This protein binds this small molecule.
Small molecule (SMILES): OC[C@H]1O[C@H](O)[C@H](O)[C@@H](O)[C@@H]1O

Sequence of chain 2.A:
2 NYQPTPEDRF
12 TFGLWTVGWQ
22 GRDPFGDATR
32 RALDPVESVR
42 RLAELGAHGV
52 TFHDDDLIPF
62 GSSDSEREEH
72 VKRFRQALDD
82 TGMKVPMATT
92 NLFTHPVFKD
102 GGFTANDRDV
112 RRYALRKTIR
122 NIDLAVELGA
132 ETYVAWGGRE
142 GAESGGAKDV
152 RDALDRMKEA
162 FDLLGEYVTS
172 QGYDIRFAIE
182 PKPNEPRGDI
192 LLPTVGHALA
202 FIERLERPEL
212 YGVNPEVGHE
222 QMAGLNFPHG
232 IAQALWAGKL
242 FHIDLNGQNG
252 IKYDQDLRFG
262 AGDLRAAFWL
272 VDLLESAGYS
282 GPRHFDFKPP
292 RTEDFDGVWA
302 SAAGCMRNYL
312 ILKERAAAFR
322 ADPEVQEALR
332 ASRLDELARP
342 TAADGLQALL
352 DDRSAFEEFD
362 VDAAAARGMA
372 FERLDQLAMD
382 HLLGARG

Binding-site contacts:
Ligand atom C5 contacts residue ARG152 of chain 2.A at 4.0 Å.
Ligand atom O6 contacts residue ASP150 of chain 2.A at 2.9 Å (salt-bridge).
Ligand atom O1 contacts residue ASP156 of chain 2.A at 2.5 Å (salt-bridge).
Ligand atom O1 contacts residue ASP153 of chain 2.A at 3.6 Å.
Ligand atom O2 contacts residue ASP156 of chain 2.A at 3.2 Å (salt-bridge).
Ligand atom C2 contacts residue ASP156 of chain 2.A at 3.9 Å.
Ligand atom C4 contacts residue ARG152 of chain 2.A at 3.9 Å.
Ligand atom C5 contacts residue ASP153 of chain 2.A at 4.4 Å.
Ligand atom O6 contacts residue MN1 of chain 2.F at 3.9 Å.
Ligand atom O4 contacts residue ARG152 of chain 2.A at 4.3 Å.
Ligand atom C1 contacts residue ASP156 of chain 2.A at 3.5 Å.
Ligand atom C1 contacts residue ARG152 of chain 2.A at 4.1 Å.
Ligand atom C6 contacts residue ARG152 of chain 2.A at 2.9 Å.
Ligand atom O5 contacts residue ASP153 of chain 2.A at 3.2 Å (salt-bridge).
Ligand atom C1 contacts residue ASP153 of chain 2.A at 4.0 Å.
Ligand atom O5 contacts residue ARG152 of chain 2.A at 4.5 Å.
Ligand atom O6 contacts residue ARG152 of chain 2.A at 3.3 Å.
Ligand atom O1 contacts residue ARG152 of chain 2.A at 3.5 Å (salt-bridge).
Ligand atom O5 contacts residue ASP156 of chain 2.A at 4.3 Å.
Ligand atom C6 contacts residue ASP150 of chain 2.A at 4.2 Å.
Ligand atom O6 contacts residue ASP153 of chain 2.A at 4.0 Å.